Sequence of chain 1.A:
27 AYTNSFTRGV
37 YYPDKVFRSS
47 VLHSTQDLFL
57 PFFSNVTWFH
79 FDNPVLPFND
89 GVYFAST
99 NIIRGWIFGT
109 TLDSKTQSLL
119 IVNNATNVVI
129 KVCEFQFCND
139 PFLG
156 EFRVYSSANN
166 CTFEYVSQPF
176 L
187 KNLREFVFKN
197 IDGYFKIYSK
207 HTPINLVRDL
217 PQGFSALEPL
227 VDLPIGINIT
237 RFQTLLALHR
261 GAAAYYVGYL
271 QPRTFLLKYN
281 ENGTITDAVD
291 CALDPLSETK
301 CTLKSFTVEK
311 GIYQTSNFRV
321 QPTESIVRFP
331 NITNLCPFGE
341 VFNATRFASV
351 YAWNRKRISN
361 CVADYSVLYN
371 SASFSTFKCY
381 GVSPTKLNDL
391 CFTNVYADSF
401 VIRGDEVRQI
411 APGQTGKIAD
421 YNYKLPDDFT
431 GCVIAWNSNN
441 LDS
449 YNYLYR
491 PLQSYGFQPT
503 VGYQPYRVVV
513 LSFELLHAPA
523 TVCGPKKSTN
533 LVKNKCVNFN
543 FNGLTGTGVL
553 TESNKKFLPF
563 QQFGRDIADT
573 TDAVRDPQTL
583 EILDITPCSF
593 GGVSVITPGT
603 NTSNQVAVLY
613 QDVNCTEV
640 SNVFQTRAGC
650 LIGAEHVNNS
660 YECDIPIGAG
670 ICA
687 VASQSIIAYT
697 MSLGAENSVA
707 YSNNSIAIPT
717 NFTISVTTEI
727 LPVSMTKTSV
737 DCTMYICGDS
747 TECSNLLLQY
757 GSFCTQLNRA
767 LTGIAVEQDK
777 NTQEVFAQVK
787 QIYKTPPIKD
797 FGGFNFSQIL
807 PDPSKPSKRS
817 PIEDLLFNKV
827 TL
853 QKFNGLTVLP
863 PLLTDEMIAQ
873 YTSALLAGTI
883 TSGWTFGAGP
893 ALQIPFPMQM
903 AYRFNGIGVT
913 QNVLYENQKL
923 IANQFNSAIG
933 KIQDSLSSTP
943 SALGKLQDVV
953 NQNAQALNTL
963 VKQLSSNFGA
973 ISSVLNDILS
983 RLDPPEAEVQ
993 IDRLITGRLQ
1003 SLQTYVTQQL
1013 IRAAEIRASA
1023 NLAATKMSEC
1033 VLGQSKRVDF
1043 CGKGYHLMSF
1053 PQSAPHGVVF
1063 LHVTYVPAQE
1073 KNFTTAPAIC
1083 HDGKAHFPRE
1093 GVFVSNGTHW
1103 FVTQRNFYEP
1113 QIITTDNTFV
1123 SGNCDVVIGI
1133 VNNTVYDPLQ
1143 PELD

Binding-site contacts:
Ligand atom C4 contacts residue ASN343 of chain 1.A at 4.2 Å.
Ligand atom C3 contacts residue ASN343 of chain 1.A at 3.9 Å.
Ligand atom C8 contacts residue PHE342 of chain 1.A at 3.8 Å (hydrophobic).
Ligand atom O5 contacts residue ASN343 of chain 1.A at 2.2 Å (h-bond).
Ligand atom C8 contacts residue LEU368 of chain 1.A at 3.9 Å (hydrophobic).
Ligand atom C1 contacts residue ASN343 of chain 1.A at 1.4 Å.
Ligand atom N2 contacts residue ASN343 of chain 1.A at 3.2 Å (h-bond).
Ligand atom C2 contacts residue ASN343 of chain 1.A at 2.6 Å.
Ligand atom C5 contacts residue ASN343 of chain 1.A at 3.5 Å.
Ligand atom C7 contacts residue ASN343 of chain 1.A at 4.2 Å.
Ligand atom C8 contacts residue PHE338 of chain 1.A at 4.4 Å (hydrophobic).

The protein below binds the small molecule below.
Small molecule (SMILES): CC(=O)N[C@H]1[C@H](O[C@H]2[C@H](O)[C@@H](NC(C)=O)CO[C@@H]2CO)O[C@H](CO)[C@@H](O)[C@@H]1O